Sequence of chain 1.KA:
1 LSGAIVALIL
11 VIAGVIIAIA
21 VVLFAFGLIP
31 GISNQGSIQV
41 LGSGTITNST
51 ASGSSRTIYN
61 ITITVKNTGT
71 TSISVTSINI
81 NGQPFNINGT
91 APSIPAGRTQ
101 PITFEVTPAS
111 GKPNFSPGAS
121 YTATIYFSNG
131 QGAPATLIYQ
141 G

Binding-site contacts:
Ligand atom C8 contacts residue SER54 of chain 1.KA at 4.5 Å.
Ligand atom C4 contacts residue ASN88 of chain 1.KA at 4.3 Å.
Ligand atom C7 contacts residue ARG56 of chain 1.KA at 3.8 Å.
Ligand atom C2 contacts residue ARG56 of chain 1.KA at 3.5 Å.
Ligand atom C3 contacts residue ASN88 of chain 1.KA at 3.8 Å.
Ligand atom C6 contacts residue GLY89 of chain 1.KA at 3.4 Å.
Ligand atom C5 contacts residue ASN88 of chain 1.KA at 3.7 Å.
Ligand atom C8 contacts residue ILE58 of chain 1.KA at 3.6 Å (hydrophobic).
Ligand atom C1 contacts residue ARG56 of chain 1.KA at 3.2 Å.
Ligand atom O7 contacts residue ILE58 of chain 1.KA at 4.2 Å.
Ligand atom O5 contacts residue ASN88 of chain 1.KA at 2.5 Å (h-bond).
Ligand atom C2 contacts residue ILE58 of chain 1.KA at 4.0 Å (hydrophobic).
Ligand atom C7 contacts residue ILE58 of chain 1.KA at 3.5 Å (hydrophobic).
Ligand atom C8 contacts residue ARG56 of chain 1.KA at 3.6 Å.
Ligand atom C2 contacts residue ASN88 of chain 1.KA at 2.5 Å.
Ligand atom C5 contacts residue GLY89 of chain 1.KA at 4.2 Å.
Ligand atom N2 contacts residue ASN88 of chain 1.KA at 2.9 Å (h-bond).
Ligand atom O5 contacts residue GLY89 of chain 1.KA at 3.7 Å.
Ligand atom C7 contacts residue ASN88 of chain 1.KA at 4.1 Å.
Ligand atom N2 contacts residue ARG56 of chain 1.KA at 2.8 Å (salt-bridge).
Ligand atom C3 contacts residue ARG56 of chain 1.KA at 4.3 Å.
Ligand atom O6 contacts residue GLY89 of chain 1.KA at 4.3 Å.
Ligand atom N2 contacts residue ILE58 of chain 1.KA at 3.3 Å.
Ligand atom C1 contacts residue ASN88 of chain 1.KA at 1.5 Å.
Ligand atom C1 contacts residue ILE58 of chain 1.KA at 4.2 Å (hydrophobic).

A small-molecule ligand and the protein it binds are described below.
Small molecule (SMILES): CC(=O)N[C@@H]1[C@@H](O)[C@H](O)[C@@H](CO)O[C@H]1O